Binding-site contacts:
Ligand atom N3 contacts residue ASN16 of chain 1.QB at 3.4 Å (h-bond).
Ligand atom OP2 contacts residue ARG131 of chain 2.M at 3.9 Å.
Ligand atom C3' contacts residue ARG125 of chain 2.M at 3.5 Å.
Ligand atom C4 contacts residue ASN16 of chain 1.QB at 4.4 Å.
Ligand atom P contacts residue ARG125 of chain 2.M at 3.8 Å.
Ligand atom OP1 contacts residue ARG125 of chain 2.M at 2.9 Å (salt-bridge).
Ligand atom C4 contacts residue SER17 of chain 1.QB at 3.9 Å.
Ligand atom C6 contacts residue ARG125 of chain 2.M at 3.6 Å.
Ligand atom C5 contacts residue THR21 of chain 1.QB at 4.2 Å.
Ligand atom C5' contacts residue MET76 of chain 2.M at 4.3 Å (hydrophobic).
Ligand atom O2 contacts residue ASN16 of chain 1.QB at 3.5 Å (h-bond).
Ligand atom O5' contacts residue ARG131 of chain 2.M at 2.9 Å (salt-bridge).
Ligand atom N3 contacts residue SER17 of chain 1.QB at 4.2 Å.
Ligand atom C2 contacts residue ASN16 of chain 1.QB at 3.8 Å.
Ligand atom OP1 contacts residue ARG131 of chain 2.M at 3.4 Å (salt-bridge).
Ligand atom OP3 contacts residue SER77 of chain 2.M at 4.2 Å.
Ligand atom OP3 contacts residue ARG125 of chain 2.M at 3.1 Å.
Ligand atom C4 contacts residue ARG125 of chain 2.M at 3.6 Å.
Ligand atom C2' contacts residue ARG125 of chain 2.M at 4.0 Å.
Ligand atom P contacts residue ILE23 of chain 1.QB at 4.2 Å.
Ligand atom C5' contacts residue ARG131 of chain 2.M at 3.4 Å.
Ligand atom C2 contacts residue ARG125 of chain 2.M at 4.2 Å.
Ligand atom O5' contacts residue ARG125 of chain 2.M at 3.3 Å (salt-bridge).
Ligand atom OP2 contacts residue ILE23 of chain 1.QB at 4.3 Å.
Ligand atom C5 contacts residue ARG125 of chain 2.M at 3.6 Å.
Ligand atom C5' contacts residue ARG125 of chain 2.M at 4.5 Å.
Ligand atom O4 contacts residue THR21 of chain 1.QB at 4.1 Å.
Ligand atom O3' contacts residue ARG125 of chain 2.M at 4.2 Å.
Ligand atom N1 contacts residue ARG125 of chain 2.M at 4.0 Å.
Ligand atom O4 contacts residue SER17 of chain 1.QB at 3.1 Å.
Ligand atom OP3 contacts residue ILE23 of chain 1.QB at 3.8 Å.
Ligand atom P contacts residue ARG131 of chain 2.M at 3.6 Å.
Ligand atom O4 contacts residue ARG125 of chain 2.M at 3.8 Å.
Ligand atom OP2 contacts residue SER77 of chain 2.M at 4.0 Å.
Ligand atom OP1 contacts residue ILE23 of chain 1.QB at 3.7 Å.
Ligand atom N3 contacts residue ARG125 of chain 2.M at 3.9 Å.

Sequence of chain 2.M:
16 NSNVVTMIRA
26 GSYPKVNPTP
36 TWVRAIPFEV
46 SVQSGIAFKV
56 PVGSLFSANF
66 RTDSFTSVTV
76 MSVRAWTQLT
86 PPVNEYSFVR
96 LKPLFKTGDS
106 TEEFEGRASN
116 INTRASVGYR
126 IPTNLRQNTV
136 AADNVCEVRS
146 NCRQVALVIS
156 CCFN

Sequence of chain 1.QB:
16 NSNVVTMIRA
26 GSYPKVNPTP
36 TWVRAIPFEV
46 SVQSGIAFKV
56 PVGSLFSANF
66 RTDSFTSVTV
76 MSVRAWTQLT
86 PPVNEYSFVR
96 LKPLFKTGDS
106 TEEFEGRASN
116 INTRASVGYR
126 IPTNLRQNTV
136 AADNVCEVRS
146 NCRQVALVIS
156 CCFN

A small-molecule ligand and the protein it binds are described below.
Small molecule (SMILES): CO[P](=O)(O)O[C@H]1[C@@H](O)[C@H](n2ccc(=O)[nH]c2=O)O[C@@H]1COP(=O)(O)O